A protein and the small-molecule ligand that binds it are described below.
Small molecule (SMILES): Nc1nc2[nH]cnc2c(=O)[nH]1

Sequence of chain 12.B:
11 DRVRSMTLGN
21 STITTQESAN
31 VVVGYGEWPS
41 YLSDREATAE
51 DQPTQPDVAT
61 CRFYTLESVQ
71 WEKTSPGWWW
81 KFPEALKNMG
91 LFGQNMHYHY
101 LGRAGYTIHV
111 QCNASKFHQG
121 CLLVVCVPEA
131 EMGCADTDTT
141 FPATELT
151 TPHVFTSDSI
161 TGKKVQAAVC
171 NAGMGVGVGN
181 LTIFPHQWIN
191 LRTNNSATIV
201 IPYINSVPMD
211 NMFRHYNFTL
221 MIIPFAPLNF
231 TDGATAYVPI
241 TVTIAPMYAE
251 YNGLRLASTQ

Sequence of chain 12.D:
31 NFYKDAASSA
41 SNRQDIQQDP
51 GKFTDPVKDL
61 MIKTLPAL

Binding-site contacts:
Ligand atom N1 contacts residue TRP38 of chain 12.B at 4.1 Å.
Ligand atom C2 contacts residue TRP38 of chain 12.B at 4.2 Å (hydrophobic).
Ligand atom N3 contacts residue TRP38 of chain 12.B at 4.3 Å.
Ligand atom O6 contacts residue TRP38 of chain 12.B at 3.7 Å.
Ligand atom C5 contacts residue TRP38 of chain 12.B at 3.9 Å (hydrophobic).
Ligand atom C8 contacts residue TRP38 of chain 12.B at 4.1 Å (hydrophobic).
Ligand atom N7 contacts residue TRP38 of chain 12.B at 3.7 Å.
Ligand atom N9 contacts residue TRP38 of chain 12.B at 4.4 Å.
Ligand atom C6 contacts residue TRP38 of chain 12.B at 3.9 Å (hydrophobic).
Ligand atom N1 contacts residue LYS58 of chain 12.D at 4.0 Å.
Ligand atom O6 contacts residue LYS58 of chain 12.D at 4.2 Å.
Ligand atom C4 contacts residue TRP38 of chain 12.B at 4.1 Å (hydrophobic).